Sequence of chain 1.I:
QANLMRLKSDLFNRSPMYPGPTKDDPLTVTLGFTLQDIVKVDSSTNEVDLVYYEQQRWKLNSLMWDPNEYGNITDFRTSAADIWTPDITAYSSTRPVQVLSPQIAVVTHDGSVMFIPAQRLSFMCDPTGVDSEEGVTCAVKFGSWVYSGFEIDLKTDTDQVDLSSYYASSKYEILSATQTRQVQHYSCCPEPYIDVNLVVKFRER

The protein below binds the small molecule below.
Small molecule (SMILES): CC(=O)N[C@@H]1[C@@H](O)[C@H](O)[C@@H](CO)O[C@H]1O

Binding-site contacts:
Ligand atom C6 contacts residue ASN91 of chain 1.I at 3.1 Å.
Ligand atom C4 contacts residue ASN91 of chain 1.I at 4.0 Å.
Ligand atom C3 contacts residue ASN91 of chain 1.I at 3.8 Å.
Ligand atom C1 contacts residue ASN91 of chain 1.I at 1.5 Å.
Ligand atom O7 contacts residue GLY90 of chain 1.I at 4.1 Å.
Ligand atom O7 contacts residue ASN91 of chain 1.I at 3.3 Å (h-bond).
Ligand atom C5 contacts residue ASN91 of chain 1.I at 3.3 Å.
Ligand atom O5 contacts residue ASN87 of chain 1.I at 4.3 Å.
Ligand atom N2 contacts residue ASN91 of chain 1.I at 3.2 Å (h-bond).
Ligand atom C7 contacts residue ASN91 of chain 1.I at 3.5 Å.
Ligand atom C2 contacts residue ASN91 of chain 1.I at 2.5 Å.
Ligand atom O5 contacts residue ASN91 of chain 1.I at 2.5 Å (h-bond).